Sequence of chain 2.B:
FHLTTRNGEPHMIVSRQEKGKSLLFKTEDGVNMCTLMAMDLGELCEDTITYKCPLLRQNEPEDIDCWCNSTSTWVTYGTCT

The protein below binds the small molecule below.
Small molecule (SMILES): CC(=O)N[C@@H]1[C@@H](O)[C@H](O)[C@@H](CO)O[C@H]1O

Binding-site contacts:
Ligand atom O7 contacts residue ASN75 of chain 2.A at 3.2 Å (h-bond).
Ligand atom C6 contacts residue CYS45 of chain 2.B at 4.4 Å (hydrophobic).
Ligand atom C3 contacts residue ASN75 of chain 2.A at 3.5 Å.
Ligand atom O6 contacts residue NAG1 of chain 2.N at 4.1 Å.
Ligand atom O5 contacts residue THR48 of chain 2.B at 4.0 Å.
Ligand atom O6 contacts residue GLU46 of chain 2.B at 3.8 Å.
Ligand atom O4 contacts residue NAG1 of chain 2.N at 1.6 Å.
Ligand atom C6 contacts residue THR48 of chain 2.B at 4.4 Å.
Ligand atom C2 contacts residue NAG1 of chain 2.N at 4.1 Å.
Ligand atom O7 contacts residue MET126 of chain 2.A at 3.1 Å.
Ligand atom N2 contacts residue ASN75 of chain 2.A at 3.0 Å (h-bond).
Ligand atom O5 contacts residue ASN75 of chain 2.A at 2.1 Å (h-bond).
Ligand atom C4 contacts residue ASN75 of chain 2.A at 4.0 Å.
Ligand atom O6 contacts residue ASN75 of chain 2.A at 3.8 Å.
Ligand atom C8 contacts residue ASN75 of chain 2.A at 3.0 Å.
Ligand atom C6 contacts residue ASN75 of chain 2.A at 3.8 Å.
Ligand atom C8 contacts residue PHE98 of chain 2.A at 3.6 Å (hydrophobic).
Ligand atom C8 contacts residue MET126 of chain 2.A at 3.7 Å (hydrophobic).
Ligand atom C7 contacts residue MET126 of chain 2.A at 3.8 Å (hydrophobic).
Ligand atom C7 contacts residue ASN75 of chain 2.A at 2.8 Å.
Ligand atom C6 contacts residue NAG1 of chain 2.N at 3.4 Å.
Ligand atom C3 contacts residue NAG1 of chain 2.N at 3.3 Å.
Ligand atom O6 contacts residue THR48 of chain 2.B at 4.0 Å.
Ligand atom C2 contacts residue ASN75 of chain 2.A at 2.6 Å.
Ligand atom O3 contacts residue NAG1 of chain 2.N at 2.4 Å (h-bond).
Ligand atom O6 contacts residue CYS45 of chain 2.B at 3.4 Å (h-bond).
Ligand atom C5 contacts residue ASN75 of chain 2.A at 3.2 Å.
Ligand atom C1 contacts residue ASN75 of chain 2.A at 1.3 Å.
Ligand atom C5 contacts residue NAG1 of chain 2.N at 3.7 Å.
Ligand atom C4 contacts residue NAG1 of chain 2.N at 2.9 Å.

Sequence of chain 2.A:
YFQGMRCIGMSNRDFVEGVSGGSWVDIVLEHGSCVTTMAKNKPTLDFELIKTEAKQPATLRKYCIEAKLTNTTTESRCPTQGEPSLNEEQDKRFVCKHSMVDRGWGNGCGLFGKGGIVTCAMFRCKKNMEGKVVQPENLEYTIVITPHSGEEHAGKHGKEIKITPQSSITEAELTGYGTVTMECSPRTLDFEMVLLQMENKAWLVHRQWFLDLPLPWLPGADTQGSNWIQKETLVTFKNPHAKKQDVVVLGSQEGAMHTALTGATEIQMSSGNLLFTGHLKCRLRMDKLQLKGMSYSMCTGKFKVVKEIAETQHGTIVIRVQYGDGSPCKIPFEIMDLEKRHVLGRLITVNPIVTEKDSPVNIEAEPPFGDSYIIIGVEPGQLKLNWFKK